Sequence of chain 1.A:
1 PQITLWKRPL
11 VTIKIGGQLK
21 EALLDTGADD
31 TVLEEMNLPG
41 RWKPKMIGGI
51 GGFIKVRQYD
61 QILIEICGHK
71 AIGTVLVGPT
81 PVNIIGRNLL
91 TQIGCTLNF

A protein and the small-molecule ligand that binds it are described below.
Small molecule (SMILES): CCOP(=O)(COc1ccc(C[C@H](NC(=O)O[C@H]2CO[C@H]3OCC[C@H]32)[C@H](O)CN(CC(CC)CC)S(=O)(=O)c2ccc3c(c2)OCO3)cc1)OCC

Binding-site contacts:
Ligand atom O14 contacts residue GLY27 of chain 1.B at 3.4 Å.
Ligand atom O46 contacts residue PRO81 of chain 1.A at 3.5 Å.
Ligand atom O36 contacts residue PRO81 of chain 1.A at 3.3 Å.
Ligand atom C37 contacts residue VAL82 of chain 1.B at 3.5 Å (hydrophobic).
Ligand atom O42 contacts residue ASP30 of chain 1.A at 2.8 Å (salt-bridge).
Ligand atom C34 contacts residue GLY27 of chain 1.B at 3.4 Å.
Ligand atom C31 contacts residue GLY49 of chain 1.B at 3.6 Å.
Ligand atom C11 contacts residue GLY27 of chain 1.A at 3.5 Å.
Ligand atom N16 contacts residue GLY27 of chain 1.B at 3.2 Å (h-bond).
Ligand atom O08 contacts residue ILE84 of chain 1.A at 3.6 Å.
Ligand atom C05 contacts residue ALA28 of chain 1.A at 3.5 Å (hydrophobic).
Ligand atom O08 contacts residue ILE50 of chain 1.B at 3.3 Å.
Ligand atom C25 contacts residue GLY48 of chain 1.B at 3.1 Å.
Ligand atom C47 contacts residue GLY49 of chain 1.B at 3.4 Å.
Ligand atom C28 contacts residue ASP25 of chain 1.A at 3.2 Å.
Ligand atom C49 contacts residue PHE53 of chain 1.B at 3.4 Å (hydrophobic).
Ligand atom O27 contacts residue ASP29 of chain 1.B at 3.0 Å (salt-bridge).
Ligand atom C52 contacts residue ASP30 of chain 1.A at 3.1 Å.
Ligand atom C23 contacts residue GLY48 of chain 1.B at 3.1 Å.
Ligand atom C31 contacts residue ILE50 of chain 1.B at 3.6 Å (hydrophobic).
Ligand atom C39 contacts residue VAL82 of chain 1.B at 3.5 Å (hydrophobic).
Ligand atom C43 contacts residue GLY48 of chain 1.B at 3.4 Å.
Ligand atom C06 contacts residue VAL32 of chain 1.A at 3.5 Å (hydrophobic).
Ligand atom O22 contacts residue ASP29 of chain 1.B at 3.5 Å (salt-bridge).
Ligand atom O14 contacts residue ASP25 of chain 1.B at 2.5 Å (salt-bridge).
Ligand atom C06 contacts residue ALA28 of chain 1.A at 3.7 Å (hydrophobic).
Ligand atom C12 contacts residue ASP25 of chain 1.A at 3.1 Å.
Ligand atom C39 contacts residue GLY27 of chain 1.A at 3.7 Å.
Ligand atom C03 contacts residue GLY48 of chain 1.A at 3.1 Å.
Ligand atom O22 contacts residue ASP30 of chain 1.B at 3.3 Å (salt-bridge).
Ligand atom C13 contacts residue ASP25 of chain 1.B at 3.3 Å.
Ligand atom C49 contacts residue GLY49 of chain 1.B at 3.4 Å.
Ligand atom C06 contacts residue ASP30 of chain 1.A at 3.3 Å.
Ligand atom O14 contacts residue ASP25 of chain 1.A at 2.6 Å (salt-bridge).
Ligand atom C13 contacts residue ASP25 of chain 1.A at 3.3 Å.
Ligand atom O09 contacts residue GLY49 of chain 1.A at 3.3 Å.
Ligand atom C33 contacts residue ARG8 of chain 1.A at 3.7 Å.
Ligand atom O19 contacts residue ALA28 of chain 1.B at 3.5 Å.
Ligand atom C31 contacts residue PRO81 of chain 1.A at 3.6 Å (hydrophobic).
Ligand atom O09 contacts residue ILE50 of chain 1.B at 3.3 Å.

Sequence of chain 1.B:
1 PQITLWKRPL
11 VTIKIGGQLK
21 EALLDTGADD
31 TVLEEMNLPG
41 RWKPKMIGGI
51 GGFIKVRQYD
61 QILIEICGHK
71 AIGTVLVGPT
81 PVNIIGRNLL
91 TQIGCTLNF